Binding-site contacts:
Ligand atom C7 contacts residue GLY7 of chain 1.D at 4.1 Å.
Ligand atom C2 contacts residue ASN11 of chain 1.D at 2.5 Å.
Ligand atom C1 contacts residue ASN11 of chain 1.D at 1.4 Å.
Ligand atom C3 contacts residue ASN11 of chain 1.D at 3.8 Å.
Ligand atom N2 contacts residue GLY7 of chain 1.D at 4.4 Å.
Ligand atom C4 contacts residue ASN11 of chain 1.D at 4.2 Å.
Ligand atom C7 contacts residue ASN11 of chain 1.D at 3.9 Å.
Ligand atom O5 contacts residue ASN11 of chain 1.D at 2.4 Å (h-bond).
Ligand atom C8 contacts residue GLY7 of chain 1.D at 3.3 Å.
Ligand atom C5 contacts residue ASN11 of chain 1.D at 3.7 Å.
Ligand atom N2 contacts residue ASN11 of chain 1.D at 2.9 Å (h-bond).
Ligand atom N2 contacts residue VAL35 of chain 1.D at 4.0 Å.
Ligand atom C8 contacts residue VAL35 of chain 1.D at 3.8 Å (hydrophobic).
Ligand atom O7 contacts residue ASN11 of chain 1.D at 4.5 Å.
Ligand atom C7 contacts residue VAL35 of chain 1.D at 4.2 Å (hydrophobic).

A small-molecule ligand and the protein it binds are described below.
Small molecule (SMILES): CC(=O)N[C@@H]1[C@@H](O)[C@H](O)[C@@H](CO)O[C@H]1O

Sequence of chain 1.D:
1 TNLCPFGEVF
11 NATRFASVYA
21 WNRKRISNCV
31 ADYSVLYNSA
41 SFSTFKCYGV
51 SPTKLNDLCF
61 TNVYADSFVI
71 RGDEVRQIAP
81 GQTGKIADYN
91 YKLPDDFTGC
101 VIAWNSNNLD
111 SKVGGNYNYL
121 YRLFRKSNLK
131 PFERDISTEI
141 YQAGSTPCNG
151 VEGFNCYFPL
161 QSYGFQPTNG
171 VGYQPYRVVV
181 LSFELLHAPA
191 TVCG